Binding-site contacts:
Ligand atom C1 contacts residue ASN798 of chain 1.A at 1.4 Å.
Ligand atom C4 contacts residue ASN798 of chain 1.A at 4.2 Å.
Ligand atom C8 contacts residue ASN798 of chain 1.A at 4.0 Å.
Ligand atom C4 contacts residue SER800 of chain 1.A at 4.5 Å.
Ligand atom O5 contacts residue ASN798 of chain 1.A at 2.4 Å (h-bond).
Ligand atom C3 contacts residue ASN798 of chain 1.A at 3.8 Å.
Ligand atom C1 contacts residue SER800 of chain 1.A at 3.0 Å.
Ligand atom O7 contacts residue ASN798 of chain 1.A at 3.6 Å.
Ligand atom C7 contacts residue ASN798 of chain 1.A at 3.5 Å.
Ligand atom O5 contacts residue SER800 of chain 1.A at 3.4 Å (h-bond).
Ligand atom N2 contacts residue ASN798 of chain 1.A at 2.9 Å (h-bond).
Ligand atom C2 contacts residue ASN798 of chain 1.A at 2.4 Å.
Ligand atom C6 contacts residue SER800 of chain 1.A at 4.5 Å.
Ligand atom C5 contacts residue GLN801 of chain 1.A at 4.0 Å.
Ligand atom C5 contacts residue ASN798 of chain 1.A at 3.6 Å.
Ligand atom O6 contacts residue GLN801 of chain 1.A at 2.3 Å (h-bond).
Ligand atom C8 contacts residue GLN801 of chain 1.A at 4.0 Å.
Ligand atom O6 contacts residue SER800 of chain 1.A at 4.2 Å.
Ligand atom C2 contacts residue SER800 of chain 1.A at 4.1 Å.
Ligand atom O5 contacts residue GLN801 of chain 1.A at 4.5 Å.
Ligand atom C3 contacts residue SER800 of chain 1.A at 4.3 Å.
Ligand atom C6 contacts residue GLN801 of chain 1.A at 3.6 Å.
Ligand atom C5 contacts residue SER800 of chain 1.A at 3.5 Å.

A small-molecule ligand and the protein it binds are described below.
Small molecule (SMILES): CC(=O)N[C@H]1[C@H](O[C@H]2[C@H](O)[C@@H](NC(C)=O)CO[C@@H]2CO)O[C@H](CO)[C@@H](O)[C@@H]1O

Sequence of chain 1.A:
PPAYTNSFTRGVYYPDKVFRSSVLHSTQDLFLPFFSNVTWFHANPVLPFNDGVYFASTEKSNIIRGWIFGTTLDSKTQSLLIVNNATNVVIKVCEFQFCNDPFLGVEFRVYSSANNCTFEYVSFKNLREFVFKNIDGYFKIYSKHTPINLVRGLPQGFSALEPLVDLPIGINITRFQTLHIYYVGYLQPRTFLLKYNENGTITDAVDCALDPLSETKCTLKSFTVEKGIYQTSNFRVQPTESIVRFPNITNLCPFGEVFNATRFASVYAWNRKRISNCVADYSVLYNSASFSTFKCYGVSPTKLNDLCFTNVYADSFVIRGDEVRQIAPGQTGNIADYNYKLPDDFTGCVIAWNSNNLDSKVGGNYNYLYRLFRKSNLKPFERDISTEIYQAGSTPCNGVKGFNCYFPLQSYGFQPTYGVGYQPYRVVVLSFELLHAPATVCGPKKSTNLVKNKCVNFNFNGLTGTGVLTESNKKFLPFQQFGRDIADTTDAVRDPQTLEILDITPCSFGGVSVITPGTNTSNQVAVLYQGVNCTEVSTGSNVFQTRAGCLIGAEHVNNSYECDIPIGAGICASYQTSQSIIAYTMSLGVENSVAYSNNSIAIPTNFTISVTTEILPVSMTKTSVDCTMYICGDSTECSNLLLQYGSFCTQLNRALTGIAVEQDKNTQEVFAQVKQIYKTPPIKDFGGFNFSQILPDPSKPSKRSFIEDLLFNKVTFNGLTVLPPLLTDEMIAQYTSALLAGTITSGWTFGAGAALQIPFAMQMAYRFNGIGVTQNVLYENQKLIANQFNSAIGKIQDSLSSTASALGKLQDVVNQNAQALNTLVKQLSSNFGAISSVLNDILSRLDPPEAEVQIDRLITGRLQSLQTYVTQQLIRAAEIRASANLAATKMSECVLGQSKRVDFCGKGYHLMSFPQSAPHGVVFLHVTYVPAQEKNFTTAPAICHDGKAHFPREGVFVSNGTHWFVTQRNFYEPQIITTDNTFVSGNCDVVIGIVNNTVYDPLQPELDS